Sequence of chain 3.L:
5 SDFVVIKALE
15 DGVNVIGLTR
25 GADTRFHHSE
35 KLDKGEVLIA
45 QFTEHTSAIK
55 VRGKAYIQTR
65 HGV

A protein and the small-molecule ligand that binds it are described below.
Small molecule (SMILES): N[C@@H](Cc1c[nH]c2ccccc12)C(=O)O

Sequence of chain 1.F:
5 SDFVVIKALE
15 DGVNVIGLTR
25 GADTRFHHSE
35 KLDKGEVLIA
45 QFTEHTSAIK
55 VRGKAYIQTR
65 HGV

Binding-site contacts:
Ligand atom CZ3 contacts residue HIS32 of chain 1.F at 3.6 Å.
Ligand atom CA contacts residue THR23 of chain 3.L at 3.8 Å.
Ligand atom NE1 contacts residue ALA44 of chain 1.F at 3.8 Å.
Ligand atom NE1 contacts residue THR50 of chain 1.F at 3.8 Å.
Ligand atom CB contacts residue HIS31 of chain 1.F at 3.8 Å.
Ligand atom N contacts residue SER51 of chain 3.L at 3.7 Å.
Ligand atom CZ2 contacts residue VAL19 of chain 1.F at 3.9 Å (hydrophobic).
Ligand atom CD1 contacts residue THR47 of chain 1.F at 3.9 Å.
Ligand atom CH2 contacts residue GLY21 of chain 1.F at 4.0 Å.
Ligand atom CB contacts residue THR50 of chain 1.F at 3.2 Å.
Ligand atom CE2 contacts residue THR50 of chain 1.F at 4.1 Å.
Ligand atom N contacts residue THR23 of chain 3.L at 3.1 Å (h-bond).
Ligand atom CH2 contacts residue VAL19 of chain 1.F at 3.6 Å (hydrophobic).
Ligand atom CD1 contacts residue THR50 of chain 1.F at 3.5 Å.
Ligand atom CD2 contacts residue HIS31 of chain 1.F at 4.2 Å.
Ligand atom CA contacts residue SER51 of chain 3.L at 3.3 Å.
Ligand atom CG contacts residue THR50 of chain 1.F at 3.2 Å.
Ligand atom CZ3 contacts residue GLY21 of chain 1.F at 4.0 Å.
Ligand atom CD2 contacts residue THR50 of chain 1.F at 3.9 Å.
Ligand atom O contacts residue SER51 of chain 3.L at 2.9 Å (h-bond).
Ligand atom O contacts residue ARG24 of chain 3.L at 3.8 Å.
Ligand atom N contacts residue ARG24 of chain 3.L at 3.6 Å.
Ligand atom CZ2 contacts residue ILE53 of chain 1.F at 4.1 Å (hydrophobic).
Ligand atom OXT contacts residue ALA52 of chain 3.L at 3.4 Å.
Ligand atom CA contacts residue THR47 of chain 1.F at 3.8 Å.
Ligand atom CE3 contacts residue HIS31 of chain 1.F at 3.8 Å.
Ligand atom N contacts residue GLY25 of chain 3.L at 2.9 Å (h-bond).
Ligand atom CB contacts residue THR47 of chain 1.F at 4.1 Å.
Ligand atom C contacts residue THR23 of chain 3.L at 3.2 Å.
Ligand atom O contacts residue THR28 of chain 3.L at 3.4 Å.
Ligand atom CD1 contacts residue GLN45 of chain 1.F at 3.3 Å.
Ligand atom CE2 contacts residue ALA44 of chain 1.F at 4.1 Å (hydrophobic).
Ligand atom CE3 contacts residue HIS32 of chain 1.F at 3.9 Å.
Ligand atom CB contacts residue THR28 of chain 3.L at 3.9 Å.
Ligand atom NE1 contacts residue GLN45 of chain 1.F at 3.2 Å (h-bond).
Ligand atom CZ2 contacts residue ALA44 of chain 1.F at 4.0 Å (hydrophobic).
Ligand atom OXT contacts residue SER51 of chain 3.L at 2.6 Å (h-bond).
Ligand atom O contacts residue LEU22 of chain 3.L at 3.9 Å.
Ligand atom C contacts residue SER51 of chain 3.L at 2.6 Å.
Ligand atom O contacts residue THR23 of chain 3.L at 2.3 Å (h-bond).